Binding-site contacts:
Ligand atom C20 contacts residue GLY230 of chain 1.B at 3.8 Å.
Ligand atom C21 contacts residue GLU202 of chain 1.B at 3.6 Å.
Ligand atom C18 contacts residue GLY228 of chain 1.B at 3.6 Å.
Ligand atom C18 contacts residue TRP227 of chain 1.B at 3.7 Å (hydrophobic).
Ligand atom C16 contacts residue VAL225 of chain 1.B at 3.6 Å (hydrophobic).
Ligand atom C3 contacts residue TRP227 of chain 1.B at 3.7 Å (hydrophobic).
Ligand atom C10 contacts residue TYR47 of chain 1.B at 3.5 Å (hydrophobic).
Ligand atom C21 contacts residue GLY228 of chain 1.B at 3.8 Å.
Ligand atom N3 contacts residue ASP199 of chain 1.B at 2.8 Å (salt-bridge).
Ligand atom C20 contacts residue GLY228 of chain 1.B at 3.4 Å.
Ligand atom N3 contacts residue ALA200 of chain 1.B at 3.3 Å (h-bond).
Ligand atom C19 contacts residue GLY228 of chain 1.B at 3.8 Å.
Ligand atom N contacts residue GLY228 of chain 1.B at 2.8 Å (h-bond).
Ligand atom N4 contacts residue ASP199 of chain 1.B at 2.8 Å (salt-bridge).
Ligand atom C9 contacts residue TRP50 of chain 1.B at 3.9 Å (hydrophobic).
Ligand atom C19 contacts residue ASP199 of chain 1.B at 3.6 Å.
Ligand atom N3 contacts residue TRP227 of chain 1.B at 3.9 Å.
Ligand atom C14 contacts residue SER226 of chain 1.B at 3.9 Å.
Ligand atom N4 contacts residue GLY228 of chain 1.B at 3.9 Å.
Ligand atom C8 contacts residue GLY228 of chain 1.B at 3.8 Å.
Ligand atom C5 contacts residue GLU94 of chain 1.B at 3.3 Å.
Ligand atom C14 contacts residue SER205 of chain 1.B at 3.1 Å.
Ligand atom C1 contacts residue GLY228 of chain 1.B at 3.5 Å.
Ligand atom C16 contacts residue CYS201 of chain 1.B at 3.9 Å (hydrophobic).
Ligand atom O1 contacts residue TRP227 of chain 1.B at 3.2 Å.
Ligand atom N4 contacts residue CYS231 of chain 1.B at 3.8 Å.
Ligand atom N2 contacts residue SER205 of chain 1.B at 3.5 Å (h-bond).
Ligand atom N3 contacts residue GLY238 of chain 1.B at 3.5 Å.
Ligand atom N4 contacts residue GLY230 of chain 1.B at 2.9 Å (h-bond).
Ligand atom C contacts residue GLY228 of chain 1.B at 3.5 Å.
Ligand atom C17 contacts residue VAL225 of chain 1.B at 3.8 Å (hydrophobic).
Ligand atom N2 contacts residue SER226 of chain 1.B at 3.0 Å (h-bond).
Ligand atom N2 contacts residue HIS43 of chain 1.B at 3.6 Å (h-bond).
Ligand atom C19 contacts residue ALA200 of chain 1.B at 3.2 Å (hydrophobic).
Ligand atom O contacts residue TRP50 of chain 1.B at 3.9 Å.
Ligand atom C11 contacts residue HIS43 of chain 1.B at 3.6 Å.
Ligand atom C12 contacts residue SER226 of chain 1.B at 3.8 Å.
Ligand atom C6 contacts residue TYR47 of chain 1.B at 3.7 Å (hydrophobic).
Ligand atom N4 contacts residue ALA200 of chain 1.B at 3.1 Å (h-bond).
Ligand atom O1 contacts residue GLY228 of chain 1.B at 3.1 Å (h-bond).

Sequence of chain 1.B:
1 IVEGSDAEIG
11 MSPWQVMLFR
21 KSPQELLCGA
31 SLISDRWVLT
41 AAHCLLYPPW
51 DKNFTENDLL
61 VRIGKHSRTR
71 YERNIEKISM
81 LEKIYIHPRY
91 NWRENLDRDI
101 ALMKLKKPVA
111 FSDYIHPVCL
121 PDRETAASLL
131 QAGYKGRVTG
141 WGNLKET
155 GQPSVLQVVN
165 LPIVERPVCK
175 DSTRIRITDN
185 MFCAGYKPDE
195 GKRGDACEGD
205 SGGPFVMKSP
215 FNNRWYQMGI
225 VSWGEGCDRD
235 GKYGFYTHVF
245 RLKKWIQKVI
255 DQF

This protein binds this small molecule.
Small molecule (SMILES): [H]/N=C(/N)c1ccc(CNC(=O)[C@@H]2CCCN2C(=O)[C@H](N)CC2CCCCC2)cc1